Binding-site contacts:
Ligand atom O2A contacts residue LEU151 of chain 2.C at 3.2 Å.
Ligand atom O15 contacts residue LYS152 of chain 2.C at 2.9 Å (salt-bridge).
Ligand atom OP2 contacts residue LYS260 of chain 2.C at 2.9 Å (salt-bridge).
Ligand atom N1 contacts residue ASP380 of chain 2.C at 3.0 Å.
Ligand atom O23 contacts residue ARG188 of chain 2.C at 3.3 Å (salt-bridge).
Ligand atom O31 contacts residue ARG39 of chain 2.C at 3.0 Å.
Ligand atom OP1 contacts residue LYS260 of chain 2.C at 3.1 Å.
Ligand atom O2' contacts residue HIS290 of chain 2.C at 2.7 Å (h-bond).
Ligand atom O21 contacts residue ARG39 of chain 2.C at 2.7 Å (salt-bridge).
Ligand atom O22 contacts residue ARG188 of chain 2.C at 3.3 Å (salt-bridge).
Ligand atom OP1 contacts residue GLN291 of chain 2.C at 3.3 Å (h-bond).
Ligand atom O3' contacts residue GLN291 of chain 2.C at 2.9 Å (h-bond).
Ligand atom C5 contacts residue PHE340 of chain 2.C at 3.3 Å (hydrophobic).
Ligand atom OP1 contacts residue TYR257 of chain 2.C at 2.6 Å (h-bond).
Ligand atom C5A contacts residue GLN43 of chain 2.C at 3.4 Å.
Ligand atom O4A contacts residue GLN43 of chain 2.C at 3.3 Å (h-bond).
Ligand atom N6 contacts residue GLY191 of chain 2.C at 2.9 Å (h-bond).
Ligand atom O12 contacts residue ARG256 of chain 2.C at 3.3 Å (salt-bridge).
Ligand atom N3 contacts residue PHE340 of chain 2.C at 3.3 Å.
Ligand atom O11 contacts residue TYR219 of chain 2.C at 2.6 Å (h-bond).
Ligand atom C4 contacts residue PHE340 of chain 2.C at 3.2 Å (hydrophobic).
Ligand atom O21 contacts residue LYS152 of chain 2.C at 3.2 Å (salt-bridge).
Ligand atom C8C contacts residue TYR158 of chain 2.C at 3.1 Å (hydrophobic).
Ligand atom C7 contacts residue ASN217 of chain 2.C at 3.4 Å.
Ligand atom N1 contacts residue LYS337 of chain 2.C at 3.0 Å (salt-bridge).
Ligand atom N1 contacts residue THR49 of chain 2.C at 3.2 Å.
Ligand atom OP2 contacts residue TYR187 of chain 2.C at 3.1 Å.
Ligand atom N6 contacts residue ASP380 of chain 2.C at 2.8 Å (salt-bridge).
Ligand atom O2' contacts residue GLN291 of chain 2.C at 3.4 Å (h-bond).
Ligand atom C2 contacts residue LYS337 of chain 2.C at 3.4 Å.
Ligand atom O22 contacts residue LYS152 of chain 2.C at 3.4 Å.
Ligand atom C2' contacts residue HIS290 of chain 2.C at 3.3 Å.
Ligand atom O2' contacts residue ASP346 of chain 2.C at 2.8 Å (salt-bridge).
Ligand atom O2' contacts residue LEU294 of chain 2.C at 3.2 Å.
Ligand atom O2B contacts residue ARG188 of chain 2.C at 3.4 Å.
Ligand atom O13 contacts residue ARG188 of chain 2.C at 2.8 Å (salt-bridge).
Ligand atom OP1 contacts residue ARG263 of chain 2.C at 3.1 Å (salt-bridge).
Ligand atom C4A contacts residue GLN43 of chain 2.C at 3.2 Å.
Ligand atom N7C contacts residue GLY155 of chain 2.C at 3.3 Å (h-bond).
Ligand atom C6 contacts residue THR49 of chain 2.C at 3.4 Å.

The protein below binds the small molecule below.
Small molecule (SMILES): C[n+]1cn([C@@H]2O[C@H](CO[P](=O)(O)O[P](=O)(O)O[P](=O)(O)OC[C@H]3O[C@@H](n4cnc5c(N)ncnc54)[C@H](O)[C@@H]3O[P](=O)(O)OC[C@H]3O[C@@H](n4cnc5c4NC=NC5N)[C@H](O)[C@@H]3O[P](=O)(O)OC[C@H]3O[C@@H](n4cnc5c4NC=NC5N)[C@H](O)[C@@H]3O[P](=O)(O)OC[C@H]3O[C@@H](n4cnc5c4NC=NC5N)[C@H](O)[C@@H]3O)[C@@H](O)[C@H]2O)c2nc(N)[nH]c(=O)c21

Sequence of chain 2.C:
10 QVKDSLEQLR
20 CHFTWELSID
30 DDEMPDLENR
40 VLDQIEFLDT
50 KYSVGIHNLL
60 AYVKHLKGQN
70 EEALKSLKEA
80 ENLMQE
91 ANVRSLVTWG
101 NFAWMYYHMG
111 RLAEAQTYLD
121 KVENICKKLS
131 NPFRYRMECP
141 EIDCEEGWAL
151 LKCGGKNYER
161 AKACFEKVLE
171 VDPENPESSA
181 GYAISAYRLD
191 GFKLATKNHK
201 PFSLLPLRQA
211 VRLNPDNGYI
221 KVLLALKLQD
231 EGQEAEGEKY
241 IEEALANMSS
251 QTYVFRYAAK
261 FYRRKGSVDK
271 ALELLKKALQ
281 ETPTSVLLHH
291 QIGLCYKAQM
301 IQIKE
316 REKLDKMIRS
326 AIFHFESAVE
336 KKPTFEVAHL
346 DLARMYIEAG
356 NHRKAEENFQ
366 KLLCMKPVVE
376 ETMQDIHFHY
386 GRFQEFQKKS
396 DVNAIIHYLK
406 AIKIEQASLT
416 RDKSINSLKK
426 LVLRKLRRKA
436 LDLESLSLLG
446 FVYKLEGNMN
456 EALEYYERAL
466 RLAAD